Binding-site contacts:
Ligand atom C contacts residue ASP316 of chain 1.D at 3.8 Å.
Ligand atom CA contacts residue LYS290 of chain 1.D at 3.6 Å.
Ligand atom CB contacts residue MET380 of chain 1.D at 4.3 Å (hydrophobic).
Ligand atom O3 contacts residue GLU292 of chain 1.D at 3.6 Å.
Ligand atom OXT contacts residue ALA313 of chain 1.D at 3.7 Å.
Ligand atom CB contacts residue LYS290 of chain 1.D at 4.2 Å.
Ligand atom CA contacts residue THR348 of chain 1.D at 4.1 Å.
Ligand atom OXT contacts residue ASP316 of chain 1.D at 2.7 Å (salt-bridge).
Ligand atom O3 contacts residue MG1 of chain 1.Z at 2.4 Å.
Ligand atom C contacts residue GLU292 of chain 1.D at 3.9 Å.
Ligand atom OXT contacts residue GLY315 of chain 1.D at 4.1 Å.
Ligand atom C contacts residue GLY315 of chain 1.D at 4.1 Å.
Ligand atom CA contacts residue ALA313 of chain 1.D at 4.4 Å (hydrophobic).
Ligand atom CA contacts residue MG1 of chain 1.Z at 3.2 Å.
Ligand atom CB contacts residue ARG93 of chain 1.D at 3.9 Å.
Ligand atom O contacts residue ALA313 of chain 1.D at 3.7 Å.
Ligand atom CA contacts residue ASP316 of chain 1.D at 4.4 Å.
Ligand atom CB contacts residue MET311 of chain 1.D at 4.5 Å (hydrophobic).
Ligand atom OXT contacts residue MG1 of chain 1.Z at 2.5 Å.
Ligand atom O3 contacts residue LYS290 of chain 1.D at 2.8 Å (salt-bridge).
Ligand atom CB contacts residue THR348 of chain 1.D at 3.5 Å.
Ligand atom O3 contacts residue ASP316 of chain 1.D at 4.1 Å.
Ligand atom O contacts residue THR348 of chain 1.D at 2.5 Å (h-bond).
Ligand atom OXT contacts residue GLU292 of chain 1.D at 2.9 Å (salt-bridge).
Ligand atom O contacts residue ARG314 of chain 1.D at 4.3 Å.
Ligand atom CA contacts residue GLU292 of chain 1.D at 4.2 Å.
Ligand atom C contacts residue MG1 of chain 1.Z at 3.3 Å.
Ligand atom O contacts residue GLY315 of chain 1.D at 3.2 Å (h-bond).
Ligand atom C contacts residue THR348 of chain 1.D at 3.6 Å.
Ligand atom C contacts residue ALA313 of chain 1.D at 3.7 Å (hydrophobic).
Ligand atom CB contacts residue SER382 of chain 1.D at 4.5 Å.
Ligand atom O contacts residue ASP316 of chain 1.D at 3.8 Å.

The protein below binds the small molecule below.
Small molecule (SMILES): CC(=O)C(=O)O

Sequence of chain 1.D:
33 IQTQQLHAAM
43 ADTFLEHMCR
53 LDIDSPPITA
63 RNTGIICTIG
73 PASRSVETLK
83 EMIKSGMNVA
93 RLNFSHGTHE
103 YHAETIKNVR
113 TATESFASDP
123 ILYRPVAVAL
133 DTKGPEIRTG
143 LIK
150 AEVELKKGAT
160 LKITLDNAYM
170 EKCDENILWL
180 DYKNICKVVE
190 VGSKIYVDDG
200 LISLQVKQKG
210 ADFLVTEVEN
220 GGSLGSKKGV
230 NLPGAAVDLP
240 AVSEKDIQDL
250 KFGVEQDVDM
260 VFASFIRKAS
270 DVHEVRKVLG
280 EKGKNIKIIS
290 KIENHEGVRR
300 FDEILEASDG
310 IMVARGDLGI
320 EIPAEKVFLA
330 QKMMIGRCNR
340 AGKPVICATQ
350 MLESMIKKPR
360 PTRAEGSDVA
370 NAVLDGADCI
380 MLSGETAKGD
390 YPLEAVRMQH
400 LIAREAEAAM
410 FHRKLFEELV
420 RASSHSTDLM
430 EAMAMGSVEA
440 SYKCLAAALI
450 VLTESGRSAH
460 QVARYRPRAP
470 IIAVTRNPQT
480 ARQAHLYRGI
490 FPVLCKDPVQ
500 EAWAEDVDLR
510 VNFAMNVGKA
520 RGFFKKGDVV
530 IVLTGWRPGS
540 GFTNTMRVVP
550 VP